The protein below binds the small molecule below.
Small molecule (SMILES): CCCCCCCCCCC(CCCCCCCCCC)(CO[C@H]1O[C@@H](CO)[C@H](O[C@@H]2O[C@@H](CO)[C@H](O)[C@@H](O)[C@@H]2O)[C@@H](O)[C@@H]1O)CO[C@H]1O[C@@H](CO)[C@H](O[C@@H]2O[C@@H](CO)[C@H](O)[C@@H](O)[C@@H]2O)[C@@H](O)[C@H]1O

Sequence of chain 1.E:
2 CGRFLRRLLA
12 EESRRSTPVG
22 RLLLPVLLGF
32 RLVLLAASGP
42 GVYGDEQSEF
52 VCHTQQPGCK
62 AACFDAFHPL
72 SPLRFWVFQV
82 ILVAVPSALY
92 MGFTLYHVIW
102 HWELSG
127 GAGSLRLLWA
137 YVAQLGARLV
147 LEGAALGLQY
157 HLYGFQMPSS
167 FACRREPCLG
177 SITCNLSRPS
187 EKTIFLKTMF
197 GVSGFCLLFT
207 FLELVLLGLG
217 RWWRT

Binding-site contacts:
Ligand atom CBI contacts residue HIS157 of chain 1.E at 4.3 Å.
Ligand atom CAZ contacts residue THR194 of chain 1.F at 4.3 Å.
Ligand atom O1 contacts residue HIS157 of chain 1.E at 4.3 Å.
Ligand atom CCO contacts residue SER186 of chain 1.F at 4.4 Å.
Ligand atom CBJ contacts residue LEU71 of chain 1.E at 4.0 Å (hydrophobic).
Ligand atom C2 contacts residue HIS157 of chain 1.E at 4.0 Å.
Ligand atom CCH contacts residue SER186 of chain 1.F at 4.3 Å.
Ligand atom OAV contacts residue SER186 of chain 1.F at 3.3 Å (h-bond).
Ligand atom OAT contacts residue MET163 of chain 1.F at 3.9 Å.
Ligand atom OAV contacts residue THR189 of chain 1.F at 4.4 Å.
Ligand atom CAX contacts residue PHE79 of chain 1.E at 3.7 Å (hydrophobic).
Ligand atom OCB contacts residue SER186 of chain 1.F at 3.6 Å.
Ligand atom CBB contacts residue PHE79 of chain 1.E at 3.5 Å (hydrophobic).
Ligand atom OAT contacts residue THR189 of chain 1.F at 4.4 Å.
Ligand atom CAB contacts residue PHE79 of chain 1.E at 3.6 Å (hydrophobic).
Ligand atom CBL contacts residue ILE190 of chain 1.F at 4.3 Å (hydrophobic).
Ligand atom O5 contacts residue LEU158 of chain 1.E at 4.0 Å.
Ligand atom OAR contacts residue ASP66 of chain 1.E at 4.2 Å.
Ligand atom O6 contacts residue ALA67 of chain 1.E at 3.4 Å (h-bond).
Ligand atom CCW contacts residue SER186 of chain 1.F at 3.8 Å.
Ligand atom OAT contacts residue GLN162 of chain 1.F at 4.1 Å.
Ligand atom CBC contacts residue LEU154 of chain 1.E at 4.3 Å (hydrophobic).
Ligand atom CBF contacts residue LEU71 of chain 1.E at 4.3 Å (hydrophobic).
Ligand atom C6 contacts residue PRO70 of chain 1.E at 4.2 Å (hydrophobic).
Ligand atom OAT contacts residue SER186 of chain 1.F at 4.2 Å.
Ligand atom CAB contacts residue THR194 of chain 1.F at 4.4 Å.
Ligand atom O6 contacts residue PRO70 of chain 1.E at 4.0 Å.
Ligand atom CCU contacts residue SER186 of chain 1.F at 3.4 Å.
Ligand atom CBD contacts residue PHE79 of chain 1.E at 4.4 Å (hydrophobic).
Ligand atom OAI contacts residue HIS157 of chain 1.E at 3.8 Å.
Ligand atom CBM contacts residue HIS157 of chain 1.E at 3.8 Å.
Ligand atom O1 contacts residue LEU158 of chain 1.E at 4.0 Å.
Ligand atom OAT contacts residue PRO185 of chain 1.F at 3.8 Å.
Ligand atom CCS contacts residue SER186 of chain 1.F at 4.3 Å.
Ligand atom CBS contacts residue LEU158 of chain 1.E at 3.8 Å (hydrophobic).
Ligand atom CAX contacts residue ARG75 of chain 1.E at 4.2 Å.
Ligand atom CBC contacts residue HIS157 of chain 1.E at 4.0 Å.
Ligand atom OAR contacts residue PRO185 of chain 1.F at 4.3 Å.
Ligand atom CAA contacts residue GLY153 of chain 1.E at 4.0 Å.
Ligand atom CAZ contacts residue ILE190 of chain 1.F at 3.7 Å (hydrophobic).

Sequence of chain 1.F:
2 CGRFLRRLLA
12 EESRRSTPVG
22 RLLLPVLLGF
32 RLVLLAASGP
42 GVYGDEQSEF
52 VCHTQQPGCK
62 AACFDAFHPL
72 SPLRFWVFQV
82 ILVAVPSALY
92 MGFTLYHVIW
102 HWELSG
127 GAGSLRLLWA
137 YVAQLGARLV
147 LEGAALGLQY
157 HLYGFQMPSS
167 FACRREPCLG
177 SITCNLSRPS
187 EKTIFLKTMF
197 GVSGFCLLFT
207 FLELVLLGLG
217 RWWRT